Binding-site contacts:
Ligand atom O6 contacts residue CYS25 of chain 1.A at 3.0 Å (h-bond).
Ligand atom O6 contacts residue THR24 of chain 1.A at 3.3 Å.
Ligand atom C4 contacts residue THR24 of chain 1.A at 3.9 Å.
Ligand atom C1 contacts residue NPO1 of chain 1.F at 1.4 Å.
Ligand atom O6 contacts residue GAL1 of chain 1.E at 3.7 Å.
Ligand atom C4 contacts residue NPO1 of chain 1.F at 4.1 Å.
Ligand atom C6 contacts residue GLY434 of chain 1.A at 4.2 Å.
Ligand atom C6 contacts residue SER433 of chain 1.A at 3.6 Å.
Ligand atom C4 contacts residue GAL1 of chain 1.E at 2.2 Å.
Ligand atom C5 contacts residue NPO1 of chain 1.F at 3.5 Å.
Ligand atom C5 contacts residue GAL1 of chain 1.E at 3.2 Å.
Ligand atom C2 contacts residue NPO1 of chain 1.F at 2.3 Å.
Ligand atom O3 contacts residue THR24 of chain 1.A at 4.3 Å.
Ligand atom C3 contacts residue GAL1 of chain 1.E at 3.4 Å.
Ligand atom O6 contacts residue SER433 of chain 1.A at 4.3 Å.
Ligand atom C5 contacts residue PRO432 of chain 1.A at 4.5 Å (hydrophobic).
Ligand atom C6 contacts residue GAL1 of chain 1.E at 3.4 Å.
Ligand atom C3 contacts residue NPO1 of chain 1.F at 3.7 Å.
Ligand atom O5 contacts residue GAL1 of chain 1.E at 4.5 Å.
Ligand atom O5 contacts residue PRO432 of chain 1.A at 3.9 Å.
Ligand atom O6 contacts residue PRO432 of chain 1.A at 2.8 Å (h-bond).
Ligand atom O5 contacts residue NPO1 of chain 1.F at 2.2 Å (h-bond).
Ligand atom C6 contacts residue PRO432 of chain 1.A at 3.3 Å (hydrophobic).
Ligand atom O5 contacts residue THR24 of chain 1.A at 4.5 Å.
Ligand atom O6 contacts residue GLY23 of chain 1.A at 4.4 Å.
Ligand atom C3 contacts residue THR24 of chain 1.A at 4.4 Å.
Ligand atom O3 contacts residue GAL1 of chain 1.E at 3.2 Å (h-bond).
Ligand atom O4 contacts residue GAL1 of chain 1.E at 1.1 Å.
Ligand atom O2 contacts residue NPO1 of chain 1.F at 2.8 Å (h-bond).
Ligand atom C6 contacts residue CYS25 of chain 1.A at 4.0 Å (hydrophobic).
Ligand atom C2 contacts residue THR24 of chain 1.A at 4.4 Å.

Sequence of chain 1.A:
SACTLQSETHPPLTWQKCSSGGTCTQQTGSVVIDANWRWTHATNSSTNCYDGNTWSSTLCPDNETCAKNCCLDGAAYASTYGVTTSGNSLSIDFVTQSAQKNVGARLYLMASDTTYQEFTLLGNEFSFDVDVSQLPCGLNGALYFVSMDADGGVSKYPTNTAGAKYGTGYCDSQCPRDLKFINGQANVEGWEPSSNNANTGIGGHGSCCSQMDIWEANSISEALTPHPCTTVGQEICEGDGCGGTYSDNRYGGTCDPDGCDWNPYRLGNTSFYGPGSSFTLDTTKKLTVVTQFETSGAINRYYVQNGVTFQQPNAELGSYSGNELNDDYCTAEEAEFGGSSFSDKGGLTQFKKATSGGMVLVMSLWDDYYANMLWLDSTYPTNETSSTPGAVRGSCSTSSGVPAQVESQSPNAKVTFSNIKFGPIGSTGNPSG

This small molecule binds to this protein.
Small molecule (SMILES): OC[C@H]1O[C@@H](O)[C@H](O)[C@@H](O)[C@@H]1O